A small-molecule ligand and the protein it binds are described below.
Small molecule (SMILES): Cc1cc(N)c2ccccc2n1

Binding-site contacts:
Ligand atom CAJ contacts residue VAL147 of chain 2.A at 3.5 Å (hydrophobic).
Ligand atom CAD contacts residue PRO144 of chain 2.A at 3.5 Å (hydrophobic).
Ligand atom CAF contacts residue GLU253 of chain 2.A at 3.4 Å.
Ligand atom CAE contacts residue VAL147 of chain 2.A at 4.0 Å (hydrophobic).
Ligand atom CAG contacts residue VAL147 of chain 2.A at 4.0 Å (hydrophobic).
Ligand atom CAF contacts residue PRO144 of chain 2.A at 4.2 Å (hydrophobic).
Ligand atom NAB contacts residue ILE255 of chain 2.A at 3.4 Å.
Ligand atom NAB contacts residue TYR187 of chain 2.A at 3.9 Å.
Ligand atom CAK contacts residue VAL147 of chain 2.A at 3.4 Å (hydrophobic).
Ligand atom CAC contacts residue PHE224 of chain 2.A at 3.9 Å (hydrophobic).
Ligand atom CAI contacts residue VAL147 of chain 2.A at 4.2 Å (hydrophobic).
Ligand atom NAB contacts residue VAL147 of chain 2.A at 4.0 Å.
Ligand atom CAL contacts residue GLU253 of chain 2.A at 4.2 Å.
Ligand atom CAF contacts residue VAL147 of chain 2.A at 3.5 Å (hydrophobic).
Ligand atom CAJ contacts residue ILE255 of chain 2.A at 3.5 Å (hydrophobic).
Ligand atom CAL contacts residue ILE255 of chain 2.A at 4.0 Å (hydrophobic).
Ligand atom CAG contacts residue TYR170 of chain 2.A at 4.5 Å (hydrophobic).
Ligand atom CAC contacts residue PRO144 of chain 2.A at 3.4 Å (hydrophobic).
Ligand atom CAA contacts residue ASN149 of chain 2.A at 3.5 Å.
Ligand atom CAF contacts residue ILE255 of chain 2.A at 4.5 Å (hydrophobic).
Ligand atom CAD contacts residue GLU253 of chain 2.A at 4.2 Å.
Ligand atom CAG contacts residue ILE255 of chain 2.A at 3.8 Å (hydrophobic).
Ligand atom CAJ contacts residue GLU253 of chain 2.A at 4.1 Å.
Ligand atom CAE contacts residue PRO144 of chain 2.A at 4.2 Å (hydrophobic).
Ligand atom CAD contacts residue TYR187 of chain 2.A at 4.0 Å (hydrophobic).
Ligand atom CAC contacts residue VAL147 of chain 2.A at 4.4 Å (hydrophobic).
Ligand atom CAL contacts residue TYR187 of chain 2.A at 4.4 Å (hydrophobic).
Ligand atom NAH contacts residue VAL147 of chain 2.A at 3.9 Å.
Ligand atom CAF contacts residue TYR187 of chain 2.A at 3.4 Å (hydrophobic).
Ligand atom CAD contacts residue VAL147 of chain 2.A at 4.1 Å (hydrophobic).
Ligand atom NAB contacts residue TYR152 of chain 2.A at 4.3 Å.
Ligand atom CAL contacts residue VAL147 of chain 2.A at 3.2 Å (hydrophobic).
Ligand atom CAD contacts residue PHE224 of chain 2.A at 4.2 Å (hydrophobic).
Ligand atom CAE contacts residue PHE224 of chain 2.A at 4.5 Å (hydrophobic).
Ligand atom NAB contacts residue GLU253 of chain 2.A at 3.2 Å (salt-bridge).

Sequence of chain 2.A:
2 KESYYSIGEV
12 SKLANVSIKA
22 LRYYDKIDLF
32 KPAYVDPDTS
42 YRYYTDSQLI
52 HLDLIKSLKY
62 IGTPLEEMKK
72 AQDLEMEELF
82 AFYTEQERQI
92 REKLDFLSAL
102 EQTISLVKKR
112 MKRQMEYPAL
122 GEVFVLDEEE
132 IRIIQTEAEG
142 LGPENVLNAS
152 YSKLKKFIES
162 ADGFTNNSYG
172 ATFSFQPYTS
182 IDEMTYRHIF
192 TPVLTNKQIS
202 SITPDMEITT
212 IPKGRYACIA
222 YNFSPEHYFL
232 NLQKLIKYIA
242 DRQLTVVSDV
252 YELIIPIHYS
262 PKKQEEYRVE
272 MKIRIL